Binding-site contacts:
Ligand atom N23 contacts residue TRP156 of chain 1.H at 3.1 Å (h-bond).
Ligand atom C1 contacts residue TYR102 of chain 1.H at 3.4 Å (hydrophobic).
Ligand atom C21 contacts residue TYR102 of chain 1.H at 3.4 Å (hydrophobic).
Ligand atom C22 contacts residue TRP156 of chain 1.H at 3.2 Å (hydrophobic).
Ligand atom C25 contacts residue TRP156 of chain 1.H at 3.2 Å (hydrophobic).
Ligand atom C37 contacts residue GLN125 of chain 1.G at 3.0 Å.
Ligand atom C12 contacts residue SER103 of chain 1.H at 3.7 Å.
Ligand atom C13 contacts residue TYR102 of chain 1.H at 3.3 Å (hydrophobic).
Ligand atom C8 contacts residue SER176 of chain 1.G at 3.7 Å.
Ligand atom O28 contacts residue TRP64 of chain 1.G at 3.4 Å.
Ligand atom O19 contacts residue TRP156 of chain 1.H at 3.0 Å (h-bond).
Ligand atom C24 contacts residue TRP156 of chain 1.H at 3.3 Å (hydrophobic).
Ligand atom C23 contacts residue TRP156 of chain 1.H at 3.5 Å (hydrophobic).
Ligand atom O13 contacts residue TRP64 of chain 1.G at 3.3 Å.
Ligand atom C19 contacts residue TYR204 of chain 1.H at 3.6 Å (hydrophobic).
Ligand atom C22 contacts residue TYR204 of chain 1.H at 3.5 Å (hydrophobic).
Ligand atom C22 contacts residue SER157 of chain 1.H at 3.7 Å.
Ligand atom O13 contacts residue TYR102 of chain 1.H at 3.3 Å.
Ligand atom C20 contacts residue TYR204 of chain 1.H at 3.7 Å (hydrophobic).
Ligand atom C2 contacts residue TYR102 of chain 1.H at 3.5 Å (hydrophobic).
Ligand atom O11 contacts residue TYR102 of chain 1.H at 3.3 Å.
Ligand atom C21 contacts residue SER155 of chain 1.H at 3.7 Å.
Ligand atom C3 contacts residue TYR197 of chain 1.H at 3.5 Å (hydrophobic).
Ligand atom O14 contacts residue TYR102 of chain 1.H at 3.6 Å.
Ligand atom O8 contacts residue SER176 of chain 1.G at 3.0 Å (h-bond).
Ligand atom C29 contacts residue TRP64 of chain 1.G at 3.3 Å (hydrophobic).
Ligand atom O27 contacts residue LEU127 of chain 1.G at 3.7 Å.
Ligand atom C33 contacts residue TYR204 of chain 1.H at 3.6 Å (hydrophobic).
Ligand atom C22 contacts residue TYR158 of chain 1.H at 3.5 Å (hydrophobic).
Ligand atom C29 contacts residue TYR197 of chain 1.H at 3.4 Å (hydrophobic).
Ligand atom O35 contacts residue GLN125 of chain 1.G at 3.4 Å (h-bond).
Ligand atom C4 contacts residue ASP206 of chain 1.H at 3.7 Å.
Ligand atom C3 contacts residue ASP206 of chain 1.H at 3.6 Å.
Ligand atom O11 contacts residue LYS152 of chain 1.H at 3.6 Å.
Ligand atom C9 contacts residue SER176 of chain 1.G at 3.7 Å.
Ligand atom C39 contacts residue CYS199 of chain 1.H at 3.7 Å (hydrophobic).
Ligand atom C5 contacts residue LYS152 of chain 1.H at 3.4 Å.
Ligand atom C12 contacts residue TYR102 of chain 1.H at 3.3 Å (hydrophobic).
Ligand atom C2 contacts residue TYR197 of chain 1.H at 3.3 Å (hydrophobic).
Ligand atom C4 contacts residue LYS152 of chain 1.H at 3.6 Å.

The small molecule below binds the protein below.
Small molecule (SMILES): CCN1C[C@]2(COC(=O)c3ccccc3N3C(=O)C[C@H](C)C3=O)CC[C@H](OC)[C@@]34[C@@H]5C[C@H]6[C@H](OC)[C@@H]5[C@](O)(C[C@@H]6OC)[C@@](O)([C@@H](OC)[C@H]23)[C@@H]14

Sequence of chain 1.G:
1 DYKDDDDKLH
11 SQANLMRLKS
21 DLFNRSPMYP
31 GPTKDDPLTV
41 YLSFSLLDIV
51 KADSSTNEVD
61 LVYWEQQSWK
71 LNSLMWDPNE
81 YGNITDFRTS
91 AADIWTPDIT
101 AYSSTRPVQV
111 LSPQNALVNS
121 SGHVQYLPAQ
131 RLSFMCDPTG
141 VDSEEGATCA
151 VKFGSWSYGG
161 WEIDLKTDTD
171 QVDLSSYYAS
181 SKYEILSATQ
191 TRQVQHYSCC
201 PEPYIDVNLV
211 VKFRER

Sequence of chain 1.H:
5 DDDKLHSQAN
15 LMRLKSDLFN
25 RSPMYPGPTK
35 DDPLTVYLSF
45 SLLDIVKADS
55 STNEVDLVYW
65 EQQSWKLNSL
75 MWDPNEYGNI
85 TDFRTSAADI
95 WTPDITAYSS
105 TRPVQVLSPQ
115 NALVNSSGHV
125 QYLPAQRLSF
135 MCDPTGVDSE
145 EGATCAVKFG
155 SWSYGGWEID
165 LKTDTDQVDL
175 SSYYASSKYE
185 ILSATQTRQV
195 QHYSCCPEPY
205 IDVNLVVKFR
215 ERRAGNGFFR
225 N